Sequence of chain 1.A:
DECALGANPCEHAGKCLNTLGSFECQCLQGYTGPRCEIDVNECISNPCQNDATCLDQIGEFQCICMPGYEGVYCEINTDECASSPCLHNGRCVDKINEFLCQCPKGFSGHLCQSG

Binding-site contacts:
Ligand atom C5 contacts residue SER86 of chain 1.A at 3.6 Å.
Ligand atom C2 contacts residue SER86 of chain 1.A at 2.4 Å.
Ligand atom O4 contacts residue PHE102 of chain 1.A at 4.1 Å.
Ligand atom C1 contacts residue GLU83 of chain 1.A at 4.4 Å.
Ligand atom O2 contacts residue SER86 of chain 1.A at 3.0 Å (h-bond).
Ligand atom O2 contacts residue GLU83 of chain 1.A at 3.8 Å.
Ligand atom O3 contacts residue GLU83 of chain 1.A at 2.8 Å (salt-bridge).
Ligand atom C4 contacts residue SER86 of chain 1.A at 4.1 Å.
Ligand atom C4 contacts residue PHE102 of chain 1.A at 4.1 Å (hydrophobic).
Ligand atom C3 contacts residue GLU83 of chain 1.A at 3.5 Å.
Ligand atom C3 contacts residue SER86 of chain 1.A at 3.7 Å.
Ligand atom O5 contacts residue SER86 of chain 1.A at 2.3 Å (h-bond).
Ligand atom C2 contacts residue GLU83 of chain 1.A at 3.2 Å.
Ligand atom C1 contacts residue SER86 of chain 1.A at 1.4 Å.
Ligand atom C4 contacts residue GLU83 of chain 1.A at 4.1 Å.
Ligand atom O2 contacts residue ASP82 of chain 1.A at 4.3 Å.
Ligand atom O2 contacts residue ALA85 of chain 1.A at 4.3 Å.
Ligand atom O5 contacts residue PRO88 of chain 1.A at 3.9 Å.

The protein below binds the small molecule below.
Small molecule (SMILES): OC[C@H]1O[C@@H](O)[C@H](O)[C@@H](O)[C@@H]1O